A small-molecule ligand and the protein it binds are described below.
Small molecule (SMILES): Cc1cc(CCCOc2c(C)cc(-n3nnc(C)n3)cc2C)on1

Sequence of chain 30.A:
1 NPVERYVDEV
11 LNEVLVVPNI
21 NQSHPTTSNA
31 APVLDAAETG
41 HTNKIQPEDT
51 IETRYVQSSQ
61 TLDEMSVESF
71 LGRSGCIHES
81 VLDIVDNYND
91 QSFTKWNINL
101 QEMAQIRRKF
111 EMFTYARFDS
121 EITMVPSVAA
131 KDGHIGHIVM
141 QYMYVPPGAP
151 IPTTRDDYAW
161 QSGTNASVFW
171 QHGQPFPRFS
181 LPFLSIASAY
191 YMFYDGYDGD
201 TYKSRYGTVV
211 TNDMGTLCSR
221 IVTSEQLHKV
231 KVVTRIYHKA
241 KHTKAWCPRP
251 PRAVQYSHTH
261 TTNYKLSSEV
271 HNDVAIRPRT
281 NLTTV

Binding-site contacts:
Ligand atom C5B contacts residue TYR144 of chain 30.A at 3.7 Å (hydrophobic).
Ligand atom N1A contacts residue LEU217 of chain 30.A at 3.4 Å.
Ligand atom N2A contacts residue TYR144 of chain 30.A at 4.0 Å.
Ligand atom N3A contacts residue PHE179 of chain 30.A at 3.6 Å.
Ligand atom N3A contacts residue TYR144 of chain 30.A at 3.2 Å.
Ligand atom C4A contacts residue TYR144 of chain 30.A at 3.5 Å (hydrophobic).
Ligand atom C6B contacts residue ILE98 of chain 30.A at 3.8 Å (hydrophobic).
Ligand atom CM4 contacts residue TYR142 of chain 30.A at 3.9 Å (hydrophobic).
Ligand atom C1B contacts residue ILE98 of chain 30.A at 3.6 Å (hydrophobic).
Ligand atom O1B contacts residue ILE98 of chain 30.A at 3.1 Å.
Ligand atom CM6 contacts residue TYR144 of chain 30.A at 3.7 Å (hydrophobic).
Ligand atom N1A contacts residue MET124 of chain 30.A at 3.9 Å.
Ligand atom CM3 contacts residue TYR190 of chain 30.A at 3.8 Å (hydrophobic).
Ligand atom N5A contacts residue PHE179 of chain 30.A at 3.2 Å.
Ligand atom C1C contacts residue MET214 of chain 30.A at 3.4 Å (hydrophobic).
Ligand atom C3 contacts residue LEU100 of chain 30.A at 3.7 Å (hydrophobic).
Ligand atom N2 contacts residue MET214 of chain 30.A at 3.7 Å.
Ligand atom CM4 contacts residue VAL168 of chain 30.A at 3.9 Å (hydrophobic).
Ligand atom N2A contacts residue PHE179 of chain 30.A at 3.3 Å.
Ligand atom O1 contacts residue LEU100 of chain 30.A at 3.8 Å.
Ligand atom C4 contacts residue LEU100 of chain 30.A at 3.8 Å (hydrophobic).
Ligand atom N5A contacts residue LEU217 of chain 30.A at 3.7 Å.
Ligand atom O1 contacts residue MET214 of chain 30.A at 3.2 Å.
Ligand atom CM4 contacts residue TYR144 of chain 30.A at 3.8 Å (hydrophobic).
Ligand atom CM2 contacts residue ILE122 of chain 30.A at 3.9 Å (hydrophobic).
Ligand atom C4A contacts residue PHE179 of chain 30.A at 3.5 Å (hydrophobic).
Ligand atom C5 contacts residue MET214 of chain 30.A at 3.7 Å (hydrophobic).
Ligand atom N1A contacts residue PHE179 of chain 30.A at 3.2 Å.
Ligand atom CM4 contacts residue ALA166 of chain 30.A at 3.2 Å (hydrophobic).
Ligand atom C3C contacts residue LEU181 of chain 30.A at 4.0 Å (hydrophobic).
Ligand atom C1B contacts residue LEU181 of chain 30.A at 3.9 Å (hydrophobic).
Ligand atom CM6 contacts residue LEU184 of chain 30.A at 3.6 Å (hydrophobic).
Ligand atom C5 contacts residue LEU100 of chain 30.A at 4.0 Å (hydrophobic).
Ligand atom CM6 contacts residue LEU181 of chain 30.A at 3.8 Å (hydrophobic).
Ligand atom C4 contacts residue MET214 of chain 30.A at 4.0 Å (hydrophobic).
Ligand atom CM2 contacts residue ILE77 of chain 30.A at 3.9 Å (hydrophobic).
Ligand atom C5B contacts residue LEU181 of chain 30.A at 3.6 Å (hydrophobic).
Ligand atom N2 contacts residue LEU100 of chain 30.A at 3.8 Å.
Ligand atom C4 contacts residue TYR190 of chain 30.A at 3.8 Å (hydrophobic).
Ligand atom C6B contacts residue LEU181 of chain 30.A at 3.5 Å (hydrophobic).